Binding-site contacts:
Ligand atom C20 contacts residue VAL223 of chain 1.C at 4.0 Å (hydrophobic).
Ligand atom C02 contacts residue NAD1 of chain 1.I at 3.5 Å.
Ligand atom C18 contacts residue MET181 of chain 1.C at 3.7 Å (hydrophobic).
Ligand atom C01 contacts residue NAD1 of chain 1.I at 3.2 Å.
Ligand atom C04 contacts residue TYR178 of chain 1.C at 3.4 Å (hydrophobic).
Ligand atom C18 contacts residue ILE222 of chain 1.C at 3.7 Å (hydrophobic).
Ligand atom C01 contacts residue MET219 of chain 1.C at 3.9 Å (hydrophobic).
Ligand atom C20 contacts residue MET181 of chain 1.C at 4.0 Å (hydrophobic).
Ligand atom C16 contacts residue GLY116 of chain 1.C at 4.0 Å.
Ligand atom C05 contacts residue NAD1 of chain 1.I at 3.5 Å.
Ligand atom CL1 contacts residue ALA218 of chain 1.C at 3.4 Å.
Ligand atom C17 contacts residue ILE222 of chain 1.C at 3.6 Å (hydrophobic).
Ligand atom C05 contacts residue TYR178 of chain 1.C at 3.4 Å (hydrophobic).
Ligand atom C19 contacts residue MET181 of chain 1.C at 3.4 Å (hydrophobic).
Ligand atom C16 contacts residue NAD1 of chain 1.I at 3.9 Å.
Ligand atom C04 contacts residue NAD1 of chain 1.I at 3.3 Å.
Ligand atom O14 contacts residue ALA218 of chain 1.C at 3.6 Å.
Ligand atom C20 contacts residue TYR178 of chain 1.C at 3.9 Å (hydrophobic).
Ligand atom O13 contacts residue TYR178 of chain 1.C at 2.6 Å (h-bond).
Ligand atom C17 contacts residue GLY116 of chain 1.C at 3.5 Å.
Ligand atom C05 contacts residue PHE169 of chain 1.C at 4.0 Å (hydrophobic).
Ligand atom O14 contacts residue NAD1 of chain 1.I at 3.3 Å (h-bond).
Ligand atom C09 contacts residue PHE169 of chain 1.C at 3.5 Å (hydrophobic).
Ligand atom C17 contacts residue PHE117 of chain 1.C at 3.6 Å (hydrophobic).
Ligand atom C18 contacts residue MET118 of chain 1.C at 3.8 Å (hydrophobic).
Ligand atom C19 contacts residue ILE222 of chain 1.C at 3.9 Å (hydrophobic).
Ligand atom C07 contacts residue PHE169 of chain 1.C at 3.8 Å (hydrophobic).
Ligand atom CL1 contacts residue GLY116 of chain 1.C at 3.4 Å.
Ligand atom O13 contacts residue LYS185 of chain 1.C at 3.8 Å.
Ligand atom CL1 contacts residue NAD1 of chain 1.I at 3.4 Å.
Ligand atom C17 contacts residue MET181 of chain 1.C at 3.8 Å (hydrophobic).
Ligand atom C19 contacts residue MET123 of chain 1.C at 4.0 Å (hydrophobic).
Ligand atom C16 contacts residue ALA218 of chain 1.C at 3.6 Å (hydrophobic).
Ligand atom O13 contacts residue NAD1 of chain 1.I at 2.4 Å (h-bond).
Ligand atom C06 contacts residue NAD1 of chain 1.I at 3.1 Å.
Ligand atom C03 contacts residue NAD1 of chain 1.I at 3.4 Å.
Ligand atom C07 contacts residue NAD1 of chain 1.I at 3.4 Å.
Ligand atom C15 contacts residue NAD1 of chain 1.I at 3.6 Å.
Ligand atom C15 contacts residue ALA218 of chain 1.C at 3.7 Å (hydrophobic).
Ligand atom C02 contacts residue MET219 of chain 1.C at 3.9 Å (hydrophobic).

Sequence of chain 1.C:
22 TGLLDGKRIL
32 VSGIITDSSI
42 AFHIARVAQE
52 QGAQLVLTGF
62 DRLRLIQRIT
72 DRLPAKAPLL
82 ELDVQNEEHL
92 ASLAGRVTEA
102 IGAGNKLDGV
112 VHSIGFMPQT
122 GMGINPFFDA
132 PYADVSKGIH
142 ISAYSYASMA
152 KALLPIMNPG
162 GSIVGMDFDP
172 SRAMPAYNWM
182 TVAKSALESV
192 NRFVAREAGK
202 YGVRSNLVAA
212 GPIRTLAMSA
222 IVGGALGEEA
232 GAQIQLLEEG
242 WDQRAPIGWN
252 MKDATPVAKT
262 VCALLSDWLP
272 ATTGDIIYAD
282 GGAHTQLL

The small molecule below binds the protein below.
Small molecule (SMILES): CCCCCCc1ccc(Oc2ccccc2Cl)c(O)c1